Sequence of chain 3.A:
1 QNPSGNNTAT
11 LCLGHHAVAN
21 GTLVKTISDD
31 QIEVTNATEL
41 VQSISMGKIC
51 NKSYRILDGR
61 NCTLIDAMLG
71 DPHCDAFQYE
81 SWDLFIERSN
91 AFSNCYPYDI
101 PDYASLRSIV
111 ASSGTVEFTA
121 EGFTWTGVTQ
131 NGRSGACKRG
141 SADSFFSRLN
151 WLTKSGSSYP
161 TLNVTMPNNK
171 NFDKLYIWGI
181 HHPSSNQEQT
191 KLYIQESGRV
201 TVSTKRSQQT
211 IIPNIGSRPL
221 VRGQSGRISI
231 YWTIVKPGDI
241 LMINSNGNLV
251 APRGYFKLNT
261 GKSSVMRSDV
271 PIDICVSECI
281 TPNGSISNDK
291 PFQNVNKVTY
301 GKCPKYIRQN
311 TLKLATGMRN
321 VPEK

A small-molecule ligand and the protein it binds are described below.
Small molecule (SMILES): CC(=O)N[C@H]1[C@H](O[C@H]2[C@H](O)[C@@H](NC(C)=O)CO[C@@H]2CO)O[C@H](CO)[C@@H](O[C@@H]2O[C@H](CO)[C@@H](O)[C@H](O)[C@@H]2O)[C@@H]1O

Binding-site contacts:
Ligand atom C6 contacts residue THR38 of chain 3.A at 4.1 Å.
Ligand atom N2 contacts residue ASN36 of chain 3.A at 2.9 Å (h-bond).
Ligand atom C1 contacts residue ASN36 of chain 3.A at 1.5 Å.
Ligand atom C5 contacts residue THR316 of chain 3.A at 4.4 Å.
Ligand atom C1 contacts residue THR316 of chain 3.A at 3.6 Å.
Ligand atom O6 contacts residue THR38 of chain 3.A at 4.3 Å.
Ligand atom O7 contacts residue ASN36 of chain 3.A at 3.8 Å.
Ligand atom C5 contacts residue ASN36 of chain 3.A at 3.6 Å.
Ligand atom O5 contacts residue ASN36 of chain 3.A at 2.4 Å (h-bond).
Ligand atom O5 contacts residue THR316 of chain 3.A at 3.2 Å (h-bond).
Ligand atom C3 contacts residue ASN36 of chain 3.A at 3.8 Å.
Ligand atom C4 contacts residue ASN36 of chain 3.A at 4.3 Å.
Ligand atom C7 contacts residue ASN36 of chain 3.A at 3.5 Å.
Ligand atom O6 contacts residue THR316 of chain 3.A at 3.6 Å.
Ligand atom C2 contacts residue ASN36 of chain 3.A at 2.4 Å.